Binding-site contacts:
Ligand atom C8 contacts residue ASN146 of chain 1.B at 4.2 Å.
Ligand atom C7 contacts residue ASN146 of chain 1.B at 3.1 Å.
Ligand atom N2 contacts residue ASN146 of chain 1.B at 2.7 Å (h-bond).
Ligand atom C4 contacts residue ASN146 of chain 1.B at 4.2 Å.
Ligand atom C1 contacts residue ASN146 of chain 1.B at 1.4 Å.
Ligand atom O5 contacts residue LEU78 of chain 1.B at 4.3 Å.
Ligand atom C2 contacts residue GLY77 of chain 1.B at 3.7 Å.
Ligand atom C6 contacts residue SER122 of chain 1.B at 4.3 Å.
Ligand atom C3 contacts residue ASN146 of chain 1.B at 3.7 Å.
Ligand atom C2 contacts residue ASN146 of chain 1.B at 2.3 Å.
Ligand atom N2 contacts residue GLY77 of chain 1.B at 3.4 Å (h-bond).
Ligand atom O7 contacts residue GLN147 of chain 1.B at 4.1 Å.
Ligand atom C7 contacts residue GLY77 of chain 1.B at 4.2 Å.
Ligand atom C1 contacts residue GLY77 of chain 1.B at 3.8 Å.
Ligand atom C2 contacts residue LEU78 of chain 1.B at 4.2 Å (hydrophobic).
Ligand atom O7 contacts residue ASN146 of chain 1.B at 3.2 Å (h-bond).
Ligand atom C5 contacts residue ASN146 of chain 1.B at 3.7 Å.
Ligand atom O5 contacts residue ASN146 of chain 1.B at 2.5 Å (h-bond).

Sequence of chain 1.B:
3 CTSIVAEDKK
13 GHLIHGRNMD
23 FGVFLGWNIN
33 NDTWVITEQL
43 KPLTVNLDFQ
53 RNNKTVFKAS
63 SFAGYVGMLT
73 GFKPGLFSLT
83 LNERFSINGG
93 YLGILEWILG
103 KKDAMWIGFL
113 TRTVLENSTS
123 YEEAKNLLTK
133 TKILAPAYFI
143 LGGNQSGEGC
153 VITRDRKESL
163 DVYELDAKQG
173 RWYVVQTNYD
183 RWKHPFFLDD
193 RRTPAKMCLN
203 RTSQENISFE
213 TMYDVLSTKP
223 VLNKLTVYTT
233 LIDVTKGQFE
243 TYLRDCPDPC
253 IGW

This protein binds this small molecule.
Small molecule (SMILES): CC(=O)N[C@@H]1[C@@H](O)[C@H](O)[C@@H](CO)O[C@H]1O